Binding-site contacts:
Ligand atom C8 contacts residue ALA121 of chain 1.B at 3.7 Å (hydrophobic).
Ligand atom N1 contacts residue VAL205 of chain 1.B at 3.6 Å.
Ligand atom C2 contacts residue MET207 of chain 1.B at 3.7 Å (hydrophobic).
Ligand atom N7 contacts residue GLY122 of chain 1.B at 3.1 Å (h-bond).
Ligand atom C6 contacts residue GLU189 of chain 1.B at 3.6 Å.
Ligand atom C8 contacts residue THR230 of chain 1.B at 3.2 Å.
Ligand atom C4 contacts residue TYR188 of chain 1.B at 3.9 Å (hydrophobic).
Ligand atom C8 contacts residue ALA120 of chain 1.B at 3.8 Å (hydrophobic).
Ligand atom N7 contacts residue ALA121 of chain 1.B at 3.5 Å.
Ligand atom C8 contacts residue GLY122 of chain 1.B at 3.8 Å.
Ligand atom N1 contacts residue GLU189 of chain 1.B at 2.6 Å (salt-bridge).
Ligand atom O6 contacts residue VAL205 of chain 1.B at 3.9 Å.
Ligand atom O6 contacts residue LEU241 of chain 1.B at 3.7 Å.
Ligand atom N3 contacts residue GLY206 of chain 1.B at 3.4 Å.
Ligand atom N3 contacts residue VAL205 of chain 1.B at 3.6 Å.
Ligand atom C4 contacts residue GLY122 of chain 1.B at 4.0 Å.
Ligand atom C6 contacts residue ASN231 of chain 1.B at 4.0 Å.
Ligand atom N3 contacts residue MET207 of chain 1.B at 3.7 Å.
Ligand atom C5 contacts residue ALA121 of chain 1.B at 4.0 Å (hydrophobic).
Ligand atom C2 contacts residue GLY206 of chain 1.B at 3.8 Å.
Ligand atom C8 contacts residue ASN231 of chain 1.B at 3.5 Å.
Ligand atom C5 contacts residue TYR188 of chain 1.B at 3.9 Å (hydrophobic).
Ligand atom C5 contacts residue ASN231 of chain 1.B at 3.7 Å.
Ligand atom C2 contacts residue TYR188 of chain 1.B at 3.9 Å (hydrophobic).
Ligand atom C6 contacts residue VAL205 of chain 1.B at 3.8 Å (hydrophobic).
Ligand atom O6 contacts residue GLU189 of chain 1.B at 3.6 Å.
Ligand atom C5 contacts residue GLY122 of chain 1.B at 3.3 Å.
Ligand atom C2 contacts residue VAL205 of chain 1.B at 3.7 Å (hydrophobic).
Ligand atom C6 contacts residue TYR188 of chain 1.B at 3.8 Å (hydrophobic).
Ligand atom C5 contacts residue VAL205 of chain 1.B at 3.7 Å (hydrophobic).
Ligand atom N7 contacts residue ASN231 of chain 1.B at 2.7 Å (h-bond).
Ligand atom C4 contacts residue VAL205 of chain 1.B at 3.6 Å (hydrophobic).
Ligand atom O6 contacts residue ASN231 of chain 1.B at 3.0 Å (h-bond).
Ligand atom C8 contacts residue VAL246 of chain 1.B at 4.0 Å (hydrophobic).
Ligand atom N7 contacts residue THR230 of chain 1.B at 3.5 Å (h-bond).
Ligand atom N1 contacts residue TYR188 of chain 1.B at 3.7 Å.
Ligand atom C6 contacts residue GLY122 of chain 1.B at 3.6 Å.
Ligand atom O6 contacts residue GLY122 of chain 1.B at 3.5 Å.
Ligand atom C2 contacts residue GLU189 of chain 1.B at 3.2 Å.
Ligand atom N9 contacts residue ALA120 of chain 1.B at 3.4 Å (h-bond).

Sequence of chain 1.B:
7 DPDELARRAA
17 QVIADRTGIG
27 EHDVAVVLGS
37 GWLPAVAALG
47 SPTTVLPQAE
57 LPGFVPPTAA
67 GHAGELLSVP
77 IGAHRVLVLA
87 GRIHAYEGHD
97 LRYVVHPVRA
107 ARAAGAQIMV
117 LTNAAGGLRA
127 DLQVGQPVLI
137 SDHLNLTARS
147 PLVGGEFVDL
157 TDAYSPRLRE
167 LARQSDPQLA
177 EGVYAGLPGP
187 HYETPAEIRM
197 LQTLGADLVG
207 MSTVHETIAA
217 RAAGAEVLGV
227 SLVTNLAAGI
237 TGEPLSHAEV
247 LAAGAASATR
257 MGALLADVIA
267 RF

A protein and the small-molecule ligand that binds it are described below.
Small molecule (SMILES): O=c1[nH]cnc2nc[nH]c12